Binding-site contacts:
Ligand atom F3 contacts residue GLY167 of chain 2.A at 3.4 Å.
Ligand atom C8 contacts residue GLU75 of chain 2.A at 3.3 Å.
Ligand atom C23 contacts residue ILE147 of chain 2.A at 3.3 Å (hydrophobic).
Ligand atom C25 contacts residue HIS148 of chain 2.A at 3.5 Å.
Ligand atom C3 contacts residue PHE169 of chain 2.A at 3.5 Å (hydrophobic).
Ligand atom N4 contacts residue HIS148 of chain 2.A at 2.8 Å (h-bond).
Ligand atom F2 contacts residue HIS148 of chain 2.A at 3.3 Å.
Ligand atom C1 contacts residue GLN104 of chain 2.A at 3.3 Å.
Ligand atom C2 contacts residue ALA55 of chain 2.A at 3.4 Å (hydrophobic).
Ligand atom C14 contacts residue GLU75 of chain 2.A at 3.3 Å.
Ligand atom C13 contacts residue GLU75 of chain 2.A at 3.4 Å.
Ligand atom C7 contacts residue THR103 of chain 2.A at 3.4 Å.
Ligand atom N2 contacts residue GLU75 of chain 2.A at 2.7 Å (salt-bridge).
Ligand atom C24 contacts residue ILE146 of chain 2.A at 3.5 Å (hydrophobic).
Ligand atom C81 contacts residue PHE157 of chain 2.A at 3.6 Å (hydrophobic).
Ligand atom C10 contacts residue LEU88 of chain 2.A at 3.2 Å (hydrophobic).
Ligand atom C8 contacts residue LYS57 of chain 2.A at 3.6 Å.
Ligand atom C22 contacts residue ASP168 of chain 2.A at 3.4 Å.
Ligand atom C18 contacts residue LEU79 of chain 2.A at 3.6 Å (hydrophobic).
Ligand atom C12 contacts residue ASP168 of chain 2.A at 3.5 Å.
Ligand atom C11 contacts residue THR103 of chain 2.A at 3.6 Å.
Ligand atom N4 contacts residue ILE147 of chain 2.A at 3.1 Å (h-bond).
Ligand atom C21 contacts residue ASP168 of chain 2.A at 3.4 Å.
Ligand atom C11 contacts residue ALA55 of chain 2.A at 3.5 Å (hydrophobic).
Ligand atom C18 contacts residue ASP168 of chain 2.A at 3.5 Å.
Ligand atom C3 contacts residue ALA55 of chain 2.A at 3.6 Å (hydrophobic).
Ligand atom C22 contacts residue HIS148 of chain 2.A at 3.0 Å.
Ligand atom C21 contacts residue HIS148 of chain 2.A at 3.4 Å.
Ligand atom N1 contacts residue CYS106 of chain 2.A at 3.1 Å (h-bond).
Ligand atom O1 contacts residue ASP168 of chain 2.A at 2.9 Å (salt-bridge).
Ligand atom C24 contacts residue ILE147 of chain 2.A at 3.6 Å (hydrophobic).
Ligand atom O1 contacts residue GLY167 of chain 2.A at 3.6 Å.
Ligand atom C11 contacts residue LYS57 of chain 2.A at 3.4 Å.
Ligand atom C11 contacts residue ILE101 of chain 2.A at 3.6 Å (hydrophobic).
Ligand atom C1 contacts residue ALA55 of chain 2.A at 3.3 Å (hydrophobic).
Ligand atom F3 contacts residue ILE87 of chain 2.A at 3.5 Å.
Ligand atom F3 contacts residue ILE166 of chain 2.A at 3.2 Å.
Ligand atom O1 contacts residue LEU88 of chain 2.A at 3.5 Å.
Ligand atom C6 contacts residue THR103 of chain 2.A at 3.4 Å.
Ligand atom C4 contacts residue THR103 of chain 2.A at 3.6 Å.

Sequence of chain 2.A:
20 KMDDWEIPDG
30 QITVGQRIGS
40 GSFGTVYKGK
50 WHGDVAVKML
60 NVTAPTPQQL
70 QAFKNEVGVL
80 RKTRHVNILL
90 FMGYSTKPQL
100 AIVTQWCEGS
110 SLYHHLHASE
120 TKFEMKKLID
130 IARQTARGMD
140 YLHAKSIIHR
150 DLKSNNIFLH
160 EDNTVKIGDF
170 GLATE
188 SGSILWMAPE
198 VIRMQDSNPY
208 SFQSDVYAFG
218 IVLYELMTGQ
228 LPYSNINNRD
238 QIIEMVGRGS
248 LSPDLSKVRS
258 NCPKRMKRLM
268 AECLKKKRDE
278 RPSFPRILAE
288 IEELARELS

This small molecule binds to this protein.
Small molecule (SMILES): Cc1ccc(C(=O)Nc2ccc(CN3CCN(C)CC3)c(C(F)(F)F)c2)cc1C#Cc1cnc2cccnn12